Sequence of chain 1.C:
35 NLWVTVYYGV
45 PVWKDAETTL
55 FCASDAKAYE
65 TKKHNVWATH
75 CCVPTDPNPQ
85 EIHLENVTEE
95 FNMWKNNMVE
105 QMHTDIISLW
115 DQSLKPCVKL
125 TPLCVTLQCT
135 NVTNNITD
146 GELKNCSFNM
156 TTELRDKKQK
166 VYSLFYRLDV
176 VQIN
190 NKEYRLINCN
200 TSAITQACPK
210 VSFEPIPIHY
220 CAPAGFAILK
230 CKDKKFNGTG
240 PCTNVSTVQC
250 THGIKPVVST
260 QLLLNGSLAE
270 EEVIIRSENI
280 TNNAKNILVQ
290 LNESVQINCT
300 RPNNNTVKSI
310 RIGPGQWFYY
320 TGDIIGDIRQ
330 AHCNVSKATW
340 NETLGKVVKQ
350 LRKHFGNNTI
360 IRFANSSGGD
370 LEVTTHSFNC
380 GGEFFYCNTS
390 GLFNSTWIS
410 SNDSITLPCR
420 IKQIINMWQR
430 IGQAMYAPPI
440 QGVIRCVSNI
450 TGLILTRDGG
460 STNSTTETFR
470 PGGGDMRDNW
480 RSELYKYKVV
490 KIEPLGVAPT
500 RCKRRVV

The small molecule below binds the protein below.
Small molecule (SMILES): CC(=O)N[C@@H]1[C@@H](O)[C@H](O)[C@@H](CO)O[C@H]1O

Binding-site contacts:
Ligand atom C4 contacts residue ASN291 of chain 1.C at 4.2 Å.
Ligand atom C2 contacts residue GLU270 of chain 1.C at 4.1 Å.
Ligand atom C5 contacts residue ASN291 of chain 1.C at 3.7 Å.
Ligand atom C2 contacts residue ASN291 of chain 1.C at 2.4 Å.
Ligand atom C6 contacts residue GLU270 of chain 1.C at 4.0 Å.
Ligand atom C1 contacts residue ASN291 of chain 1.C at 1.5 Å.
Ligand atom C1 contacts residue LYS345 of chain 1.C at 4.5 Å.
Ligand atom C7 contacts residue ASN291 of chain 1.C at 3.4 Å.
Ligand atom C8 contacts residue GLU292 of chain 1.C at 3.5 Å.
Ligand atom C5 contacts residue LYS345 of chain 1.C at 4.1 Å.
Ligand atom C8 contacts residue ASN291 of chain 1.C at 3.0 Å.
Ligand atom C3 contacts residue ASN291 of chain 1.C at 3.7 Å.
Ligand atom C1 contacts residue GLU270 of chain 1.C at 3.7 Å.
Ligand atom N2 contacts residue GLU292 of chain 1.C at 4.5 Å.
Ligand atom O5 contacts residue ASN291 of chain 1.C at 2.4 Å (h-bond).
Ligand atom O7 contacts residue ASN291 of chain 1.C at 3.7 Å.
Ligand atom C4 contacts residue GLU270 of chain 1.C at 4.4 Å.
Ligand atom O5 contacts residue GLU271 of chain 1.C at 4.0 Å.
Ligand atom C5 contacts residue GLU270 of chain 1.C at 4.0 Å.
Ligand atom C3 contacts residue LYS345 of chain 1.C at 4.4 Å.
Ligand atom O5 contacts residue GLU270 of chain 1.C at 3.0 Å (salt-bridge).
Ligand atom N2 contacts residue ASN291 of chain 1.C at 2.8 Å (h-bond).